Sequence of chain 1.A:
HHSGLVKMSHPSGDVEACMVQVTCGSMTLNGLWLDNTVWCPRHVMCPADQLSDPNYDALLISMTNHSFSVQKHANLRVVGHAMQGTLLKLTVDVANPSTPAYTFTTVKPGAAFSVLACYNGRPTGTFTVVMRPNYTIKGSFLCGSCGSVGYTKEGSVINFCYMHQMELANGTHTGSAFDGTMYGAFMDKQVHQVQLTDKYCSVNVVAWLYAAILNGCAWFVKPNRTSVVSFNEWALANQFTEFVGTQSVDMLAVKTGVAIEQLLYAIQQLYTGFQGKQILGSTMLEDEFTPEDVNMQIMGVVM

Binding-site contacts:
Ligand atom C26 contacts residue PJR1 of chain 1.C at 0.1 Å.
Ligand atom C09 contacts residue PJR1 of chain 1.C at 0.2 Å.
Ligand atom O22 contacts residue PJR1 of chain 1.C at 0.2 Å (h-bond).
Ligand atom C17 contacts residue PJR1 of chain 1.C at 0.2 Å.
Ligand atom F33 contacts residue PJR1 of chain 1.C at 0.2 Å.
Ligand atom C25 contacts residue PJR1 of chain 1.C at 0.1 Å.
Ligand atom N15 contacts residue PJR1 of chain 1.C at 0.2 Å (h-bond).
Ligand atom C24 contacts residue PJR1 of chain 1.C at 0.2 Å.
Ligand atom C11 contacts residue CYS155 of chain 1.A at 2.7 Å (hydrophobic).
Ligand atom C02 contacts residue PJR1 of chain 1.C at 0.1 Å.
Ligand atom C08 contacts residue PJR1 of chain 1.C at 0.2 Å.
Ligand atom C29 contacts residue PJR1 of chain 1.C at 0.1 Å.
Ligand atom C24 contacts residue GLU176 of chain 1.A at 2.9 Å.
Ligand atom O20 contacts residue PJR1 of chain 1.C at 1.2 Å.
Ligand atom C19 contacts residue CYS155 of chain 1.A at 1.8 Å (hydrophobic).
Ligand atom C12 contacts residue PJR1 of chain 1.C at 0.2 Å.
Ligand atom C14 contacts residue PJR1 of chain 1.C at 0.2 Å.
Ligand atom O18 contacts residue PJR1 of chain 1.C at 0.3 Å (h-bond).
Ligand atom C06 contacts residue PJR1 of chain 1.C at 0.2 Å.
Ligand atom N03 contacts residue PJR1 of chain 1.C at 0.1 Å (h-bond).
Ligand atom C30 contacts residue PJR1 of chain 1.C at 0.2 Å.
Ligand atom C28 contacts residue PJR1 of chain 1.C at 0.1 Å.
Ligand atom N10 contacts residue PJR1 of chain 1.C at 0.2 Å (h-bond).
Ligand atom O21 contacts residue PJR1 of chain 1.C at 0.3 Å (h-bond).
Ligand atom C27 contacts residue PJR1 of chain 1.C at 0.2 Å.
Ligand atom C07 contacts residue PJR1 of chain 1.C at 0.1 Å.
Ligand atom C13 contacts residue PJR1 of chain 1.C at 0.2 Å.
Ligand atom C23 contacts residue PJR1 of chain 1.C at 0.2 Å.
Ligand atom C34 contacts residue PJR1 of chain 1.C at 0.3 Å.
Ligand atom O20 contacts residue CYS155 of chain 1.A at 2.6 Å (h-bond).
Ligand atom C31 contacts residue PJR1 of chain 1.C at 0.1 Å.
Ligand atom C16 contacts residue PJR1 of chain 1.C at 0.1 Å.
Ligand atom O01 contacts residue PJR1 of chain 1.C at 0.0 Å (h-bond).
Ligand atom C11 contacts residue PJR1 of chain 1.C at 0.2 Å.
Ligand atom N03 contacts residue GLN199 of chain 1.A at 2.9 Å (h-bond).
Ligand atom C04 contacts residue PJR1 of chain 1.C at 0.2 Å.
Ligand atom C19 contacts residue PJR1 of chain 1.C at 0.3 Å.
Ligand atom C05 contacts residue PJR1 of chain 1.C at 0.3 Å.
Ligand atom O18 contacts residue HIS173 of chain 1.A at 2.7 Å (h-bond).
Ligand atom F32 contacts residue PJR1 of chain 1.C at 0.1 Å.

The small molecule below binds the protein below.
Small molecule (SMILES): CC(C)C[C@H](NC(=O)OC[C@H]1C[C@@H]1C1CCC(F)(F)CC1)C(=O)N[C@@H](C[C@@H]1CCNC1=O)[C@H](O)[S+](=O)(O)O